Sequence of chain 1.A:
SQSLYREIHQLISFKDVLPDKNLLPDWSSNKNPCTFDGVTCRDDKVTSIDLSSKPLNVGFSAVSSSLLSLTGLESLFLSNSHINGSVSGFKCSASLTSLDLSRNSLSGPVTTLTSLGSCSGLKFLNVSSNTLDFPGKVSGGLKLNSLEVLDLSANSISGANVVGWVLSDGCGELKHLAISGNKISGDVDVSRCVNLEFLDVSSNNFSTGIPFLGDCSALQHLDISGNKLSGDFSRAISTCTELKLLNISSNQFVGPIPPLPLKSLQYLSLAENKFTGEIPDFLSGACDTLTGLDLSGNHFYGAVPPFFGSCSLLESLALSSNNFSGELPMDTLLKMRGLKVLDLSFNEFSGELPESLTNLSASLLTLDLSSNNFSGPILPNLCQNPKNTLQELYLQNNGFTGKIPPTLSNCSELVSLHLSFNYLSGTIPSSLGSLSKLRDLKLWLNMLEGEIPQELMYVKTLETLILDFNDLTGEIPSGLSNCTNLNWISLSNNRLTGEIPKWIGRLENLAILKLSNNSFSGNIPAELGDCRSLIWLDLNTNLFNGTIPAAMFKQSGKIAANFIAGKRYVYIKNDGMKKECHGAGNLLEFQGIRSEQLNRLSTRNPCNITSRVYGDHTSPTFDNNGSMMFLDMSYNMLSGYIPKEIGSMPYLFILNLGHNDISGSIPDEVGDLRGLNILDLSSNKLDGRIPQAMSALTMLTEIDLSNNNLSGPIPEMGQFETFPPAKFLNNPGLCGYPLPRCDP

This protein binds this small molecule.
Small molecule (SMILES): CC(=O)N[C@@H]1[C@@H](O)[C@H](O)[C@@H](CO)O[C@H]1O

Binding-site contacts:
Ligand atom C1 contacts residue ASN510 of chain 1.A at 1.4 Å.
Ligand atom N2 contacts residue MET485 of chain 1.A at 3.7 Å.
Ligand atom C8 contacts residue TYR486 of chain 1.A at 3.4 Å (hydrophobic).
Ligand atom C7 contacts residue MET485 of chain 1.A at 4.1 Å (hydrophobic).
Ligand atom C8 contacts residue MET485 of chain 1.A at 3.8 Å (hydrophobic).
Ligand atom C4 contacts residue ASN510 of chain 1.A at 4.2 Å.
Ligand atom C7 contacts residue ASN510 of chain 1.A at 3.3 Å.
Ligand atom N2 contacts residue ASN510 of chain 1.A at 2.9 Å (h-bond).
Ligand atom O7 contacts residue LYS488 of chain 1.A at 2.9 Å (salt-bridge).
Ligand atom O5 contacts residue ASN510 of chain 1.A at 2.4 Å (h-bond).
Ligand atom C3 contacts residue ASN510 of chain 1.A at 3.8 Å.
Ligand atom C5 contacts residue ASN510 of chain 1.A at 3.7 Å.
Ligand atom O7 contacts residue ASN510 of chain 1.A at 3.2 Å (h-bond).
Ligand atom C1 contacts residue MET485 of chain 1.A at 4.5 Å (hydrophobic).
Ligand atom C2 contacts residue ASN510 of chain 1.A at 2.4 Å.
Ligand atom C7 contacts residue LYS488 of chain 1.A at 4.0 Å.